The protein below binds the small molecule below.
Small molecule (SMILES): CC(C)C[C@H](NC(=O)[C@H](CC1=c2ccccc2=NC1)NC(=O)[C@H](C)NC(=O)[C@H](C)N)C(=O)N[C@@H](Cc1ccccc1)C(=O)N[C@@H](CCC(=O)O)C(=O)N[C@@H](C)C=O

Sequence of chain 8.A:
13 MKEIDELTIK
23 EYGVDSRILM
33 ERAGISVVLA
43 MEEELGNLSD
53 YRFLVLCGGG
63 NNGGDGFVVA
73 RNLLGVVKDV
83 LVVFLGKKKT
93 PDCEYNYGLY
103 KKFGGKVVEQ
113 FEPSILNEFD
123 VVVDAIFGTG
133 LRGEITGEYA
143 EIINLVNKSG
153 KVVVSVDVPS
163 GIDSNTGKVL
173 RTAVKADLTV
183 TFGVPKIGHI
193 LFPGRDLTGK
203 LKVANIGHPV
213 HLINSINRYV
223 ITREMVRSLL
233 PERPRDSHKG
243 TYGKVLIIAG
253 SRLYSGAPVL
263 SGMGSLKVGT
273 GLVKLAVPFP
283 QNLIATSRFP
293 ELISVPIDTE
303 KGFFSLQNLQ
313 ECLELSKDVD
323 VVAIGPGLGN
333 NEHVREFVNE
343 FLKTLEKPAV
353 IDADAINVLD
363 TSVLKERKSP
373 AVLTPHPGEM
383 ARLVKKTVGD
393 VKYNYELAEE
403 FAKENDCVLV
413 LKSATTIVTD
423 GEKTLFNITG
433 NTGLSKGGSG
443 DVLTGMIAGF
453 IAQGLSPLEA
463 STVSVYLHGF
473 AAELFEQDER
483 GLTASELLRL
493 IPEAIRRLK

Sequence of chain 4.A:
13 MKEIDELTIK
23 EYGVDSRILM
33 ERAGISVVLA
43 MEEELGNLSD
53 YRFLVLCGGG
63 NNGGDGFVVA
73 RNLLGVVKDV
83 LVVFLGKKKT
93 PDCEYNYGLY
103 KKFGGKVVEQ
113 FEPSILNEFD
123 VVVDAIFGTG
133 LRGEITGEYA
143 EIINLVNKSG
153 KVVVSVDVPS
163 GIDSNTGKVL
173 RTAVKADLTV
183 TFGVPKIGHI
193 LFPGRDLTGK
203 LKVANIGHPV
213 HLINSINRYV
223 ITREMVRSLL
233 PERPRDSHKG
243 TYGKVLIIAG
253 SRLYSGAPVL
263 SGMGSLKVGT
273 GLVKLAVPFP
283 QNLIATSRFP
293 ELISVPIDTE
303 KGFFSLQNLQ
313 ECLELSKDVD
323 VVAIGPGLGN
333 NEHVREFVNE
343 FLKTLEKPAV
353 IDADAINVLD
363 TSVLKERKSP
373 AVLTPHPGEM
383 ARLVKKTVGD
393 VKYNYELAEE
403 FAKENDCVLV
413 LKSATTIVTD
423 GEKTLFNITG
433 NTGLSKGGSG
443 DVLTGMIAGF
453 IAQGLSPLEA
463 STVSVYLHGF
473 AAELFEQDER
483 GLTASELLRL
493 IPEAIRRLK

Binding-site contacts:
Ligand atom CA contacts residue VAL205 of chain 4.A at 3.3 Å (hydrophobic).
Ligand atom CD1 contacts residue VAL40 of chain 8.A at 3.8 Å (hydrophobic).
Ligand atom CZ contacts residue SER38 of chain 4.A at 3.4 Å.
Ligand atom CD1 contacts residue SER38 of chain 4.A at 3.7 Å.
Ligand atom CA contacts residue GLU44 of chain 8.A at 3.7 Å.
Ligand atom CZ2 contacts residue ARG34 of chain 4.A at 3.6 Å.
Ligand atom N contacts residue GLU44 of chain 8.A at 2.8 Å (salt-bridge).
Ligand atom O contacts residue ASN207 of chain 4.A at 3.1 Å (h-bond).
Ligand atom O contacts residue VAL205 of chain 4.A at 3.5 Å (h-bond).
Ligand atom CD2 contacts residue GLU45 of chain 4.A at 3.6 Å.
Ligand atom CE3 contacts residue LEU41 of chain 8.A at 3.9 Å (hydrophobic).
Ligand atom CZ2 contacts residue ASN74 of chain 8.A at 3.5 Å.
Ligand atom O contacts residue VAL205 of chain 4.A at 3.1 Å (h-bond).
Ligand atom O contacts residue ALA206 of chain 4.A at 3.2 Å.
Ligand atom N contacts residue VAL205 of chain 4.A at 2.9 Å (h-bond).
Ligand atom O contacts residue ASN207 of chain 4.A at 2.8 Å (h-bond).
Ligand atom CA contacts residue ASN49 of chain 8.A at 3.8 Å.
Ligand atom CA contacts residue GLU44 of chain 8.A at 3.3 Å.
Ligand atom CZ contacts residue ALA42 of chain 4.A at 3.6 Å (hydrophobic).
Ligand atom NE1 contacts residue ASN74 of chain 8.A at 3.0 Å (h-bond).
Ligand atom C contacts residue GLU44 of chain 8.A at 3.1 Å.
Ligand atom CB contacts residue GLU44 of chain 8.A at 3.4 Å.
Ligand atom CD1 contacts residue ASN207 of chain 4.A at 3.5 Å.
Ligand atom C contacts residue VAL205 of chain 4.A at 3.6 Å (hydrophobic).
Ligand atom CD1 contacts residue ASN74 of chain 8.A at 3.8 Å.
Ligand atom CE2 contacts residue ASN207 of chain 4.A at 3.5 Å.
Ligand atom CH2 contacts residue ILE37 of chain 8.A at 3.8 Å (hydrophobic).
Ligand atom CB contacts residue GLU44 of chain 8.A at 3.2 Å.
Ligand atom NE1 contacts residue ASN207 of chain 4.A at 3.7 Å.
Ligand atom O contacts residue GLU44 of chain 8.A at 3.8 Å.
Ligand atom N contacts residue ASN49 of chain 8.A at 3.5 Å (h-bond).
Ligand atom CE2 contacts residue VAL40 of chain 8.A at 3.6 Å (hydrophobic).
Ligand atom CZ2 contacts residue ASN207 of chain 4.A at 3.7 Å.
Ligand atom CD2 contacts residue VAL40 of chain 8.A at 3.5 Å (hydrophobic).
Ligand atom CH2 contacts residue ARG34 of chain 4.A at 3.4 Å.
Ligand atom CD2 contacts residue LEU41 of chain 4.A at 3.7 Å (hydrophobic).
Ligand atom CE1 contacts residue SER38 of chain 4.A at 3.8 Å.
Ligand atom N contacts residue GLU44 of chain 8.A at 2.8 Å (salt-bridge).
Ligand atom CG contacts residue VAL40 of chain 8.A at 3.6 Å (hydrophobic).
Ligand atom NE1 contacts residue VAL40 of chain 8.A at 3.8 Å.